Sequence of chain 1.B:
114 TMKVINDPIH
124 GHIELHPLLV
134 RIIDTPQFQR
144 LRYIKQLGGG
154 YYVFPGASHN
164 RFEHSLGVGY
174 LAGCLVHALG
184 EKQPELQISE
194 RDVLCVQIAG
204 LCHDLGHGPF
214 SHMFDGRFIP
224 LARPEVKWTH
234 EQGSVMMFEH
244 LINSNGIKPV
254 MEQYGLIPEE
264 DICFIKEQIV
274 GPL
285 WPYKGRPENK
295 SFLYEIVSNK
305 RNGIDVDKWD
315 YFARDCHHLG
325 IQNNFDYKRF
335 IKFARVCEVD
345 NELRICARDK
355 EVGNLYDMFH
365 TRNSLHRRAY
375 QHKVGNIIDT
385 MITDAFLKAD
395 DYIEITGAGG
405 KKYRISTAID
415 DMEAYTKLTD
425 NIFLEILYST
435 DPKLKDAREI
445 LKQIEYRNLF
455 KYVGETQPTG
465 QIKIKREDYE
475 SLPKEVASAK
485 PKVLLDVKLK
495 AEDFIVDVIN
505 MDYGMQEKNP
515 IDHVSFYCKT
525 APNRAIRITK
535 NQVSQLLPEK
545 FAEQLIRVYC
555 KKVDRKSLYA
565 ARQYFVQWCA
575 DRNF

Binding-site contacts:
Ligand atom C4' contacts residue HIS215 of chain 1.B at 4.0 Å.
Ligand atom O2B contacts residue MG1 of chain 1.P at 3.6 Å.
Ligand atom O2G contacts residue TYR315 of chain 1.B at 2.3 Å (h-bond).
Ligand atom O2A contacts residue FE1 of chain 1.N at 3.9 Å.
Ligand atom PG contacts residue TYR315 of chain 1.B at 3.5 Å.
Ligand atom O3B contacts residue TYR315 of chain 1.B at 4.0 Å.
Ligand atom O2A contacts residue ARG164 of chain 1.B at 2.8 Å (salt-bridge).
Ligand atom O1A contacts residue ASP311 of chain 1.B at 3.0 Å (salt-bridge).
Ligand atom O3' contacts residue GLN149 of chain 1.B at 3.4 Å (h-bond).
Ligand atom O3G contacts residue LYS312 of chain 1.B at 3.9 Å.
Ligand atom C3' contacts residue ASP319 of chain 1.B at 4.0 Å.
Ligand atom O2A contacts residue HIS210 of chain 1.B at 3.3 Å (h-bond).
Ligand atom O2B contacts residue ASP311 of chain 1.B at 3.8 Å.
Ligand atom PA contacts residue MG1 of chain 1.O at 3.8 Å.
Ligand atom O4' contacts residue HIS215 of chain 1.B at 3.0 Å.
Ligand atom O2A contacts residue MG1 of chain 1.O at 3.7 Å.
Ligand atom O3' contacts residue ASP319 of chain 1.B at 3.1 Å (salt-bridge).
Ligand atom O2B contacts residue MG1 of chain 1.O at 3.8 Å.
Ligand atom PA contacts residue ARG164 of chain 1.B at 4.0 Å.
Ligand atom O2 contacts residue LEU150 of chain 1.B at 3.7 Å.
Ligand atom C1' contacts residue HIS215 of chain 1.B at 3.9 Å.
Ligand atom N1 contacts residue HIS215 of chain 1.B at 4.0 Å.
Ligand atom O1A contacts residue MG1 of chain 1.O at 3.1 Å.
Ligand atom O3' contacts residue TYR374 of chain 1.B at 3.9 Å.
Ligand atom O2G contacts residue ARG366 of chain 1.B at 3.8 Å.
Ligand atom PA contacts residue FE1 of chain 1.N at 3.8 Å.
Ligand atom O3A contacts residue HIS215 of chain 1.B at 2.9 Å (h-bond).
Ligand atom O1A contacts residue FE1 of chain 1.N at 2.8 Å.
Ligand atom C2' contacts residue LEU150 of chain 1.B at 3.7 Å (hydrophobic).
Ligand atom O3G contacts residue MG1 of chain 1.P at 3.5 Å.
Ligand atom C5' contacts residue HIS215 of chain 1.B at 3.8 Å.
Ligand atom O3' contacts residue TYR315 of chain 1.B at 3.9 Å.
Ligand atom O1G contacts residue ARG366 of chain 1.B at 3.1 Å (salt-bridge).
Ligand atom C3' contacts residue TYR374 of chain 1.B at 3.9 Å (hydrophobic).
Ligand atom C2' contacts residue TYR374 of chain 1.B at 3.5 Å (hydrophobic).
Ligand atom O2G contacts residue LYS312 of chain 1.B at 3.6 Å.
Ligand atom C6 contacts residue HIS215 of chain 1.B at 3.9 Å.
Ligand atom O2A contacts residue HIS215 of chain 1.B at 3.1 Å (h-bond).
Ligand atom N4 contacts residue GLN375 of chain 1.B at 3.6 Å.
Ligand atom PA contacts residue HIS215 of chain 1.B at 3.5 Å.

The small molecule below binds the protein below.
Small molecule (SMILES): Nc1ccn([C@H]2C[C@H](O)[C@@H](CO[P](=O)(O)O[P](=O)(O)OP(=O)(O)O)O2)c(=O)n1